Sequence of chain 1.A:
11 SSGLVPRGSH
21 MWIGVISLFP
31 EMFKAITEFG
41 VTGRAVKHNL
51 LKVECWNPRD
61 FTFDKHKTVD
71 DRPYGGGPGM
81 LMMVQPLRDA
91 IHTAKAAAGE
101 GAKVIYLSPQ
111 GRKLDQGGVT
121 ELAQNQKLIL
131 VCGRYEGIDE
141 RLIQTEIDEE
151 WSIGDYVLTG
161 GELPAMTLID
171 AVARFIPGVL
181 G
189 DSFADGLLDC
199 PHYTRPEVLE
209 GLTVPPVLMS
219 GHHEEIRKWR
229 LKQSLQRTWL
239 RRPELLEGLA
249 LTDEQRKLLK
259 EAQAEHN

The small molecule below binds the protein below.
Small molecule (SMILES): NCc1ccc(CNc2ccc(C(N)=O)cn2)cc1

Sequence of chain 2.A:
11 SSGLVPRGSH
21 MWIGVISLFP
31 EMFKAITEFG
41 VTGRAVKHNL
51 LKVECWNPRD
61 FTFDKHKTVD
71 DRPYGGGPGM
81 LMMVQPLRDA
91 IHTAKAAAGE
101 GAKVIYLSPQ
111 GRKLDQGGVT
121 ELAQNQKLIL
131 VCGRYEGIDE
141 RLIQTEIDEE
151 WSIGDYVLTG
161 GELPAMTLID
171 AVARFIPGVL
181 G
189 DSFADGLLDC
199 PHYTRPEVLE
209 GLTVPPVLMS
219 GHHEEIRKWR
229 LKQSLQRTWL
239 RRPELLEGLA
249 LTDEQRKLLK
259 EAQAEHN

Binding-site contacts:
Ligand atom C1 contacts residue GLN110 of chain 1.A at 3.5 Å.
Ligand atom C8 contacts residue SER108 of chain 1.A at 3.9 Å.
Ligand atom C9 contacts residue PRO109 of chain 1.A at 3.9 Å (hydrophobic).
Ligand atom C3 contacts residue PRO109 of chain 1.A at 3.8 Å (hydrophobic).
Ligand atom C11 contacts residue LEU158 of chain 1.A at 3.5 Å (hydrophobic).
Ligand atom O1 contacts residue SER108 of chain 1.A at 3.9 Å.
Ligand atom C3 contacts residue GLY137 of chain 1.A at 3.9 Å.
Ligand atom C14 contacts residue GLU136 of chain 1.A at 3.9 Å.
Ligand atom C6 contacts residue GLY133 of chain 1.A at 3.6 Å.
Ligand atom C9 contacts residue LEU107 of chain 1.A at 3.7 Å (hydrophobic).
Ligand atom C11 contacts residue TYR156 of chain 1.A at 3.4 Å (hydrophobic).
Ligand atom O1 contacts residue ILE153 of chain 1.A at 2.9 Å (h-bond).
Ligand atom N4 contacts residue SER152 of chain 1.A at 3.3 Å (h-bond).
Ligand atom N2 contacts residue GLY160 of chain 1.A at 3.3 Å.
Ligand atom O1 contacts residue PRO164 of chain 1.A at 3.8 Å.
Ligand atom C10 contacts residue PRO109 of chain 1.A at 3.9 Å (hydrophobic).
Ligand atom C2 contacts residue GLU136 of chain 1.A at 3.4 Å.
Ligand atom N2 contacts residue LEU158 of chain 1.A at 3.1 Å (h-bond).
Ligand atom N3 contacts residue LEU158 of chain 1.A at 2.9 Å (h-bond).
Ligand atom C1 contacts residue ASP197 of chain 2.A at 3.7 Å.
Ligand atom C12 contacts residue ILE153 of chain 1.A at 3.8 Å (hydrophobic).
Ligand atom N2 contacts residue GLY161 of chain 1.A at 3.8 Å.
Ligand atom C6 contacts residue GLY160 of chain 1.A at 3.6 Å.
Ligand atom N4 contacts residue GLY154 of chain 1.A at 2.8 Å (h-bond).
Ligand atom C10 contacts residue PRO164 of chain 1.A at 3.7 Å (hydrophobic).
Ligand atom O1 contacts residue SER152 of chain 1.A at 3.4 Å.
Ligand atom N1 contacts residue GLU136 of chain 1.A at 2.8 Å (salt-bridge).
Ligand atom N4 contacts residue TYR156 of chain 1.A at 3.0 Å (h-bond).
Ligand atom C7 contacts residue LEU158 of chain 1.A at 3.8 Å (hydrophobic).
Ligand atom C3 contacts residue TYR106 of chain 1.A at 3.4 Å (hydrophobic).
Ligand atom C9 contacts residue PRO164 of chain 1.A at 3.7 Å (hydrophobic).
Ligand atom C7 contacts residue GLY160 of chain 1.A at 3.8 Å.
Ligand atom C4 contacts residue TYR106 of chain 1.A at 3.5 Å (hydrophobic).
Ligand atom C9 contacts residue SER108 of chain 1.A at 3.5 Å.
Ligand atom C1 contacts residue GLU136 of chain 1.A at 3.2 Å.
Ligand atom N3 contacts residue VAL157 of chain 1.A at 3.9 Å.
Ligand atom C6 contacts residue GLY161 of chain 1.A at 3.7 Å.
Ligand atom N1 contacts residue ASP197 of chain 2.A at 2.7 Å (salt-bridge).
Ligand atom C12 contacts residue SER152 of chain 1.A at 3.8 Å.
Ligand atom C8 contacts residue LEU107 of chain 1.A at 3.5 Å (hydrophobic).